Sequence of chain 1.F:
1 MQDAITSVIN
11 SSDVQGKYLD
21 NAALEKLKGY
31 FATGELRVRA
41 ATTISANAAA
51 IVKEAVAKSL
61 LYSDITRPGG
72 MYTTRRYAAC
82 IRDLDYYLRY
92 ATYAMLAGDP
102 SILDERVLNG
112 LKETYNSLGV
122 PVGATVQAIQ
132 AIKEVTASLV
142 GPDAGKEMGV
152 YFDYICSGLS

This small molecule binds to this protein.
Small molecule (SMILES): C[C@H](N)C(=O)O

Binding-site contacts:
Ligand atom N contacts residue ARG107 of chain 1.F at 3.7 Å.
Ligand atom CA contacts residue ASN110 of chain 1.F at 3.9 Å.
Ligand atom OXT contacts residue ASN110 of chain 1.F at 3.7 Å.
Ligand atom N contacts residue LEU109 of chain 1.F at 4.5 Å.
Ligand atom O contacts residue CYC1 of chain 1.IA at 3.7 Å.
Ligand atom N contacts residue ASN110 of chain 1.F at 3.2 Å (h-bond).
Ligand atom C contacts residue ASN110 of chain 1.F at 4.1 Å.
Ligand atom CB contacts residue CYC1 of chain 1.IA at 3.7 Å.
Ligand atom N contacts residue VAL108 of chain 1.F at 3.3 Å (h-bond).
Ligand atom OXT contacts residue VAL108 of chain 1.F at 4.2 Å.
Ligand atom CA contacts residue ARG107 of chain 1.F at 4.3 Å.
Ligand atom C contacts residue CYC1 of chain 1.IA at 4.4 Å.
Ligand atom OXT contacts residue LEU112 of chain 1.F at 4.2 Å.
Ligand atom OXT contacts residue CYC1 of chain 1.IA at 4.5 Å.
Ligand atom CB contacts residue ARG107 of chain 1.F at 3.6 Å.